Binding-site contacts:
Ligand atom C60 contacts residue DOL1 of chain 1.DI at 3.9 Å.
Ligand atom C25 contacts residue ARG155 of chain 1.GB at 4.1 Å.
Ligand atom C23 contacts residue ARG155 of chain 1.GB at 4.4 Å.
Ligand atom C24 contacts residue ARG155 of chain 1.GB at 4.0 Å.
Ligand atom C61 contacts residue DOL1 of chain 1.DI at 4.1 Å.

Sequence of chain 1.GB:
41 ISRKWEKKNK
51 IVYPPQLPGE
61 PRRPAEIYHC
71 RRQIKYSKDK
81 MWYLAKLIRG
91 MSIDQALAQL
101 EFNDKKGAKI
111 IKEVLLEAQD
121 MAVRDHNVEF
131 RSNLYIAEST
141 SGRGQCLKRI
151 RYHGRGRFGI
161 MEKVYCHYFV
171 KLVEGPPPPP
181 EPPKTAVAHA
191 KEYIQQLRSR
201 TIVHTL

A protein and the small-molecule ligand that binds it are described below.
Small molecule (SMILES): CC[C@H]1NC(=O)[C@@H](NC(=O)c2ncccc2O)[C@H](C)OC(=O)[C@H](c2ccccc2)NC(=O)[C@@H]2CC(=O)[C@@H](CS[C@@H]3CN4CCC3CC4)CN2C(=O)[C@H](Cc2ccc(N(C)C)cc2)N(C)C(=O)[C@H]2CCCN2C1=O